Sequence of chain 25.C:
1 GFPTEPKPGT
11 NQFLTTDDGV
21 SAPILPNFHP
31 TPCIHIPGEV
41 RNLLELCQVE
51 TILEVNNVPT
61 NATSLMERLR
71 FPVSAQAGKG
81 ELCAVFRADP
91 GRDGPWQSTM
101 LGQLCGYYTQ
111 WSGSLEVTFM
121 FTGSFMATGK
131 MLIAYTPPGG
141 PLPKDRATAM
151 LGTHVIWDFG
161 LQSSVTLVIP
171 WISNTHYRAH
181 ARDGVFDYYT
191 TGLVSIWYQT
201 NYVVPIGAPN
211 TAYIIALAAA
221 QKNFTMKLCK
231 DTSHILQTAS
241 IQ

Sequence of chain 21.C:
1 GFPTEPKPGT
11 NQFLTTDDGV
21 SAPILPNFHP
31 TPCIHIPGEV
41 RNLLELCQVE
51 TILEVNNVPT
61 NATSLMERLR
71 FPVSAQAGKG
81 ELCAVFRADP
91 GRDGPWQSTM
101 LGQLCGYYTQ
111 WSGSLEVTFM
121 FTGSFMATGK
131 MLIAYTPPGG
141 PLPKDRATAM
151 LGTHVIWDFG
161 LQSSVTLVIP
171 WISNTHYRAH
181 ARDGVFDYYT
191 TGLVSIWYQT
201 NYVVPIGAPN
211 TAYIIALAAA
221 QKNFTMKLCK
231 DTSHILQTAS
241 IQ

This small molecule binds to this protein.
Small molecule (SMILES): Cc1cc(CCCCCCCOc2ccc(C3=NCCO3)cc2)on1

Binding-site contacts:
Ligand atom C2A contacts residue ASP112 of chain 25.A at 3.8 Å.
Ligand atom C3B contacts residue ASN228 of chain 25.A at 4.0 Å.
Ligand atom C5 contacts residue PHE233 of chain 25.A at 4.0 Å (hydrophobic).
Ligand atom C5B contacts residue ILE113 of chain 25.A at 3.5 Å (hydrophobic).
Ligand atom C3B contacts residue TRP203 of chain 25.A at 3.1 Å (hydrophobic).
Ligand atom O1 contacts residue PHE233 of chain 25.A at 3.1 Å.
Ligand atom C5 contacts residue PHE155 of chain 25.A at 3.9 Å (hydrophobic).
Ligand atom C5B contacts residue ILE111 of chain 25.A at 3.9 Å (hydrophobic).
Ligand atom C6C contacts residue TYR201 of chain 25.A at 3.9 Å (hydrophobic).
Ligand atom C31 contacts residue PRO177 of chain 25.A at 3.9 Å (hydrophobic).
Ligand atom C5B contacts residue ASP112 of chain 25.A at 4.0 Å.
Ligand atom C4B contacts residue TRP203 of chain 25.A at 3.5 Å (hydrophobic).
Ligand atom C4C contacts residue VAL192 of chain 25.A at 3.5 Å (hydrophobic).
Ligand atom C31 contacts residue ILE24 of chain 25.C at 3.6 Å (hydrophobic).
Ligand atom O1A contacts residue ASN228 of chain 25.A at 3.7 Å.
Ligand atom N3A contacts residue ILE113 of chain 25.A at 3.8 Å.
Ligand atom C2C contacts residue VAL192 of chain 25.A at 3.7 Å (hydrophobic).
Ligand atom N2 contacts residue PHE233 of chain 25.A at 3.7 Å.
Ligand atom C5A contacts residue ASN228 of chain 25.A at 4.0 Å.
Ligand atom C5A contacts residue ASP112 of chain 25.A at 4.0 Å.
Ligand atom N3A contacts residue ASP112 of chain 25.A at 2.5 Å (salt-bridge).
Ligand atom C6B contacts residue ILE113 of chain 25.A at 4.0 Å (hydrophobic).
Ligand atom C4A contacts residue ASP112 of chain 25.A at 2.6 Å.
Ligand atom C4 contacts residue ILE24 of chain 25.C at 4.0 Å (hydrophobic).
Ligand atom C5C contacts residue PHE135 of chain 25.A at 3.5 Å (hydrophobic).
Ligand atom C3C contacts residue PHE135 of chain 25.A at 3.8 Å (hydrophobic).
Ligand atom C2B contacts residue TYR201 of chain 25.A at 3.5 Å (hydrophobic).
Ligand atom O1B contacts residue TYR201 of chain 25.A at 3.4 Å.
Ligand atom N2 contacts residue PHE155 of chain 25.A at 3.5 Å.
Ligand atom O1 contacts residue PHE155 of chain 25.A at 3.4 Å.
Ligand atom C4C contacts residue PHE135 of chain 25.A at 3.8 Å (hydrophobic).
Ligand atom C2B contacts residue TRP203 of chain 25.A at 4.0 Å (hydrophobic).
Ligand atom C4A contacts residue THR114 of chain 25.A at 3.5 Å.
Ligand atom C2C contacts residue PHE155 of chain 25.A at 3.9 Å (hydrophobic).
Ligand atom O1A contacts residue TRP203 of chain 25.A at 3.3 Å.
Ligand atom C31 contacts residue VAL179 of chain 25.A at 3.3 Å (hydrophobic).
Ligand atom C2A contacts residue TRP203 of chain 25.A at 3.6 Å (hydrophobic).
Ligand atom C5C contacts residue ILE111 of chain 25.A at 3.8 Å (hydrophobic).
Ligand atom C4B contacts residue ILE113 of chain 25.A at 4.0 Å (hydrophobic).
Ligand atom N3A contacts residue THR114 of chain 25.A at 4.0 Å.

Sequence of chain 25.A:
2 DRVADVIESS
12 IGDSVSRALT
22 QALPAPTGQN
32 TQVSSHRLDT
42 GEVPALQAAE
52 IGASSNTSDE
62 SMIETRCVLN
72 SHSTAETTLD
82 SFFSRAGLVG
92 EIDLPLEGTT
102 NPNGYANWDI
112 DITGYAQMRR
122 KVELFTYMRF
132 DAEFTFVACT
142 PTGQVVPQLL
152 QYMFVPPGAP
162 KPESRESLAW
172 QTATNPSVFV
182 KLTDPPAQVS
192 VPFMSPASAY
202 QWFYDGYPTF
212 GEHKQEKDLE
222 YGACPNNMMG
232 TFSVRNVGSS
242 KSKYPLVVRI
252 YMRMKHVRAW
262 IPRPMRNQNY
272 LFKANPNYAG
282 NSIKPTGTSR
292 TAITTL